A protein and the small-molecule ligand that binds it are described below.
Small molecule (SMILES): Nc1ncnc2c1ncn2[C@@H]1O[C@H](COP(=O)(O)OP(=O)(O)OC[C@H]2O[C@H](O)[C@H](O)[C@@H]2O)[C@@H](O)[C@H]1O

Sequence of chain 1.A:
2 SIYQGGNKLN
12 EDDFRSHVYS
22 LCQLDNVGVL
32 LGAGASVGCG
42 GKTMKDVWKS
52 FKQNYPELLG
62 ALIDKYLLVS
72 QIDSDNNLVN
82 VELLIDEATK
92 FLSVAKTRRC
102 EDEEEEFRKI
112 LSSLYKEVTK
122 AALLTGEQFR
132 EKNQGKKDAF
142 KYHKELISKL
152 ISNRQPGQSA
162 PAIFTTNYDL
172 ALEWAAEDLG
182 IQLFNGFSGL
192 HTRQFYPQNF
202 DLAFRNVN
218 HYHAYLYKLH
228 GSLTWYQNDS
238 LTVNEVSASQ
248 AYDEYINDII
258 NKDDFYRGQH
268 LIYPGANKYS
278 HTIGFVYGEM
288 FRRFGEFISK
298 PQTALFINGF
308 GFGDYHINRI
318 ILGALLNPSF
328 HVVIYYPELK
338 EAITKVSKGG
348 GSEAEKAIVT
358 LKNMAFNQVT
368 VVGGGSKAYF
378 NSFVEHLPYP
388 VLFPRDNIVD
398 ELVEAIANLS

Binding-site contacts:
Ligand atom N1 contacts residue PHE377 of chain 1.A at 3.9 Å.
Ligand atom O3D contacts residue ASP311 of chain 1.A at 3.9 Å.
Ligand atom O3D contacts residue GLY310 of chain 1.A at 3.5 Å.
Ligand atom O2A contacts residue THR44 of chain 1.A at 3.9 Å.
Ligand atom O1B contacts residue GLY33 of chain 1.A at 3.7 Å.
Ligand atom C4' contacts residue GLY306 of chain 1.A at 4.0 Å.
Ligand atom PB contacts residue ALA34 of chain 1.A at 3.7 Å.
Ligand atom N1 contacts residue TYR376 of chain 1.A at 3.6 Å.
Ligand atom C6 contacts residue TYR376 of chain 1.A at 3.8 Å (hydrophobic).
Ligand atom O2' contacts residue GLU335 of chain 1.A at 4.2 Å.
Ligand atom C2 contacts residue TYR376 of chain 1.A at 4.0 Å (hydrophobic).
Ligand atom O4' contacts residue GLY306 of chain 1.A at 3.7 Å.
Ligand atom O2' contacts residue PRO334 of chain 1.A at 4.0 Å.
Ligand atom O1B contacts residue GLY306 of chain 1.A at 3.2 Å (h-bond).
Ligand atom O2B contacts residue ALA34 of chain 1.A at 3.3 Å.
Ligand atom O5' contacts residue GLY308 of chain 1.A at 3.9 Å.
Ligand atom O1A contacts residue MET45 of chain 1.A at 3.7 Å.
Ligand atom C2 contacts residue GLY35 of chain 1.A at 3.8 Å.
Ligand atom N6 contacts residue TYR376 of chain 1.A at 4.0 Å.
Ligand atom C6 contacts residue GLY35 of chain 1.A at 3.6 Å.
Ligand atom O2A contacts residue MET45 of chain 1.A at 3.8 Å.
Ligand atom C5' contacts residue GLY306 of chain 1.A at 3.8 Å.
Ligand atom O4D contacts residue MET45 of chain 1.A at 4.2 Å.
Ligand atom O4D contacts residue GLU83 of chain 1.A at 3.1 Å (salt-bridge).
Ligand atom N6 contacts residue GLY35 of chain 1.A at 4.0 Å.
Ligand atom O3A contacts residue GLY308 of chain 1.A at 3.9 Å.
Ligand atom O1B contacts residue ALA34 of chain 1.A at 2.7 Å (h-bond).
Ligand atom C5 contacts residue TYR376 of chain 1.A at 4.1 Å (hydrophobic).
Ligand atom O5D contacts residue PHE307 of chain 1.A at 4.0 Å.
Ligand atom N1 contacts residue GLY35 of chain 1.A at 3.5 Å (h-bond).
Ligand atom O1D contacts residue GLU83 of chain 1.A at 3.0 Å (salt-bridge).
Ligand atom O2B contacts residue MET45 of chain 1.A at 3.7 Å.
Ligand atom C2D contacts residue ASP311 of chain 1.A at 3.9 Å.
Ligand atom O1D contacts residue ASN81 of chain 1.A at 3.0 Å (h-bond).
Ligand atom C4D contacts residue MET45 of chain 1.A at 4.1 Å (hydrophobic).
Ligand atom C5 contacts residue GLY35 of chain 1.A at 4.0 Å.
Ligand atom C1D contacts residue GLU83 of chain 1.A at 3.4 Å.
Ligand atom C1D contacts residue HIS227 of chain 1.A at 4.0 Å.
Ligand atom O2D contacts residue ASP311 of chain 1.A at 3.1 Å (salt-bridge).
Ligand atom O1B contacts residue GLY35 of chain 1.A at 4.0 Å.